Binding-site contacts:
Ligand atom CL37 contacts residue GLN121 of chain 1.A at 4.1 Å.
Ligand atom CL37 contacts residue ASP119 of chain 1.A at 3.1 Å.
Ligand atom CL38 contacts residue GLN121 of chain 1.A at 3.7 Å.
Ligand atom CL38 contacts residue ASP119 of chain 1.A at 3.2 Å.
Ligand atom CL38 contacts residue ALA122 of chain 1.A at 3.8 Å.
Ligand atom RU39 contacts residue ASP119 of chain 1.A at 2.1 Å.
Ligand atom C43 contacts residue ASP119 of chain 1.A at 4.4 Å.

Sequence of chain 1.A:
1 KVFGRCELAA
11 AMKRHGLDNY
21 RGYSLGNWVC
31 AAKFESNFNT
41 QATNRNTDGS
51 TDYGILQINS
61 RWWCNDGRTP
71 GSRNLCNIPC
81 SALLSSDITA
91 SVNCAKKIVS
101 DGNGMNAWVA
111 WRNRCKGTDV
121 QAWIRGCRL

This protein binds this small molecule.
Small molecule (SMILES): CN1C=CN(Cc2c3ccccc3cc3ccccc23)[C]1[Ru](Cl)Cl